Sequence of chain 4.D:
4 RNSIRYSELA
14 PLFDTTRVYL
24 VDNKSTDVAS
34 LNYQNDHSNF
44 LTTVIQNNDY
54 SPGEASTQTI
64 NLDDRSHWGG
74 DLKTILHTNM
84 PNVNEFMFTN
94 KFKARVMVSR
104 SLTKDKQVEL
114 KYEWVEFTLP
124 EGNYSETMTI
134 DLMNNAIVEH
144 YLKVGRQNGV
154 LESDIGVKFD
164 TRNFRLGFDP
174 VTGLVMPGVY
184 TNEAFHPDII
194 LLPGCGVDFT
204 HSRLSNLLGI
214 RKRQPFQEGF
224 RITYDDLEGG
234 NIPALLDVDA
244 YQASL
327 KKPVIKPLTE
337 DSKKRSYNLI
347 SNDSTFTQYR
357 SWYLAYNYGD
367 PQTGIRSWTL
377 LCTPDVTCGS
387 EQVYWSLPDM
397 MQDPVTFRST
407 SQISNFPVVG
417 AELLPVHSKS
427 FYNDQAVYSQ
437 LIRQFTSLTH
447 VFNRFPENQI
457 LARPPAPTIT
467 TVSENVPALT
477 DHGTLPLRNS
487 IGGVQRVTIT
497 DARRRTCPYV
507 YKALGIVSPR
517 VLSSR

Binding-site contacts:
Ligand atom CB contacts residue PRO452 of chain 4.C at 3.9 Å (hydrophobic).
Ligand atom CG1 contacts residue ARG450 of chain 4.C at 3.4 Å.
Ligand atom O contacts residue ARG450 of chain 4.C at 3.3 Å (salt-bridge).
Ligand atom OH contacts residue THR445 of chain 4.C at 3.2 Å.
Ligand atom CB contacts residue LYS339 of chain 4.C at 2.9 Å.
Ligand atom CD contacts residue ARG450 of chain 4.C at 2.9 Å.
Ligand atom C contacts residue ARG149 of chain 4.C at 3.8 Å.
Ligand atom OH contacts residue HIS446 of chain 4.C at 3.1 Å (h-bond).
Ligand atom CG1 contacts residue PHE451 of chain 4.C at 3.4 Å (hydrophobic).
Ligand atom CE1 contacts residue THR445 of chain 4.C at 3.3 Å.
Ligand atom CZ contacts residue ARG149 of chain 4.C at 3.8 Å.
Ligand atom CD1 contacts residue PRO180 of chain 4.D at 3.4 Å (hydrophobic).
Ligand atom CE2 contacts residue MET179 of chain 4.D at 3.7 Å (hydrophobic).
Ligand atom OD1 contacts residue GLU155 of chain 4.C at 3.8 Å.
Ligand atom CG contacts residue LYS339 of chain 4.C at 3.8 Å.
Ligand atom CG contacts residue GLU155 of chain 4.C at 3.8 Å.
Ligand atom O contacts residue HIS446 of chain 4.C at 2.8 Å.
Ligand atom CG2 contacts residue LEU145 of chain 4.C at 3.8 Å (hydrophobic).
Ligand atom ND2 contacts residue GLU155 of chain 4.C at 3.1 Å (salt-bridge).
Ligand atom O contacts residue ARG149 of chain 4.C at 2.6 Å (salt-bridge).
Ligand atom CG contacts residue PRO452 of chain 4.C at 3.5 Å (hydrophobic).
Ligand atom CZ contacts residue HIS446 of chain 4.C at 3.7 Å.
Ligand atom OH contacts residue MET179 of chain 4.D at 3.4 Å (h-bond).
Ligand atom OD1 contacts residue LYS339 of chain 4.C at 2.9 Å (salt-bridge).
Ligand atom CZ contacts residue ASP172 of chain 4.D at 3.8 Å.
Ligand atom CZ contacts residue THR445 of chain 4.C at 3.4 Å.
Ligand atom CE1 contacts residue PRO180 of chain 4.D at 3.1 Å (hydrophobic).
Ligand atom CA contacts residue LYS339 of chain 4.C at 3.1 Å.
Ligand atom CB contacts residue ARG450 of chain 4.C at 3.6 Å.
Ligand atom CG2 contacts residue GLU155 of chain 4.C at 3.7 Å.
Ligand atom CB contacts residue GLN245 of chain 4.D at 3.6 Å.
Ligand atom CZ contacts residue THR175 of chain 4.D at 3.9 Å.
Ligand atom CE2 contacts residue HIS446 of chain 4.C at 3.5 Å.
Ligand atom OD2 contacts residue LYS339 of chain 4.C at 3.6 Å.
Ligand atom CG contacts residue TYR244 of chain 4.D at 3.1 Å (hydrophobic).
Ligand atom CG contacts residue ARG450 of chain 4.C at 3.5 Å.
Ligand atom OH contacts residue LEU239 of chain 4.D at 3.7 Å.
Ligand atom CE1 contacts residue ARG149 of chain 4.C at 3.6 Å.
Ligand atom CG1 contacts residue GLU155 of chain 4.C at 3.8 Å.
Ligand atom C contacts residue HIS446 of chain 4.C at 3.4 Å.

Sequence of chain 4.C:
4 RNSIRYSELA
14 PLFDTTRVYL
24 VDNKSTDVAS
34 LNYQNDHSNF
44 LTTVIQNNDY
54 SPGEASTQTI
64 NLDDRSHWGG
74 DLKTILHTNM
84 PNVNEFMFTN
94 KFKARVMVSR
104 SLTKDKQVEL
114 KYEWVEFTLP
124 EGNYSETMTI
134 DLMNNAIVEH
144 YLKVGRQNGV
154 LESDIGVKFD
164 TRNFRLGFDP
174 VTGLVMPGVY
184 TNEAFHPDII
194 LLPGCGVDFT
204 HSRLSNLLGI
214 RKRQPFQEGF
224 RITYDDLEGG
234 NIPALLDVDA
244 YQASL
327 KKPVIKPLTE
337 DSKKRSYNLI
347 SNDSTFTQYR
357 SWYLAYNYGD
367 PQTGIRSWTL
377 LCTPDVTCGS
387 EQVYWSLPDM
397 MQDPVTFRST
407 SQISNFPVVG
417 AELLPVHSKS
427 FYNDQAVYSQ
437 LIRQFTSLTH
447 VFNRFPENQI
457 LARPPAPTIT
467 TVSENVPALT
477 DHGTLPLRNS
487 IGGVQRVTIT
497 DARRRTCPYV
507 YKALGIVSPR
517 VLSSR

This protein binds this small molecule.
Small molecule (SMILES): CC(C)[C@H](NC(=O)[C@@H]1CCCN1C(=O)[C@H](CC(N)=O)NC(=O)[C@H](Cc1ccccc1)NC(=O)[C@@H](N)[C@@H](C)O)C(=O)N[C@@H](Cc1ccc(O)cc1)C(=O)N1CCC[C@H]1C(=O)N[C@@H](Cc1ccc(O)cc1)C(=O)N[C@@H](CC(=O)O)C(=O)N[C@H](C=O)[C@@H](C)O